Sequence of chain 1.V:
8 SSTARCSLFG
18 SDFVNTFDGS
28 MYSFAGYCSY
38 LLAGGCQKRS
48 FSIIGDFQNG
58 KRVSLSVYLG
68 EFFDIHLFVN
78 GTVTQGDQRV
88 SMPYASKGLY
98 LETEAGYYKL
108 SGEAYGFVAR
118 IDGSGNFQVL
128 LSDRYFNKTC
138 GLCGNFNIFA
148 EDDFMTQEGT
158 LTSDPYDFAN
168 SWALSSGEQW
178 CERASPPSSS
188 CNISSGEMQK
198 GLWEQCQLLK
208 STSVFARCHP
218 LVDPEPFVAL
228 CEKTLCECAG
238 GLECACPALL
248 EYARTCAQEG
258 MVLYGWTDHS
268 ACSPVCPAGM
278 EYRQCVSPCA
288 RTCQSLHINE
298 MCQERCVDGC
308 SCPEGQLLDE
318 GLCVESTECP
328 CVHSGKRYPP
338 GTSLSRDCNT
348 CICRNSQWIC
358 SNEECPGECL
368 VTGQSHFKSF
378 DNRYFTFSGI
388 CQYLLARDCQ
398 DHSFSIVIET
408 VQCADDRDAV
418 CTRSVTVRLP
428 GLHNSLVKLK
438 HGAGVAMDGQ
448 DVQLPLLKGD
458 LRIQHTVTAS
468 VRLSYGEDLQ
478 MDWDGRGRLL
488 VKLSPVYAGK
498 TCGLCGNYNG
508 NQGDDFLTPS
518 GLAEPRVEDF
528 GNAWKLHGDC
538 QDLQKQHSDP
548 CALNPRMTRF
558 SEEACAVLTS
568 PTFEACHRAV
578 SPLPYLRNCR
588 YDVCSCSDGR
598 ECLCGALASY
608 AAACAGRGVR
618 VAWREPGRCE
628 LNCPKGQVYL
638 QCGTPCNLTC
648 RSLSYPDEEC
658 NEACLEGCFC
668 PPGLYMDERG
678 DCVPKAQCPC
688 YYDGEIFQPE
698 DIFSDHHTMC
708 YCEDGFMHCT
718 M

Binding-site contacts:
Ligand atom C4 contacts residue ASN77 of chain 1.V at 4.2 Å.
Ligand atom C6 contacts residue THR79 of chain 1.V at 4.2 Å.
Ligand atom O6 contacts residue ASN77 of chain 1.V at 4.5 Å.
Ligand atom O7 contacts residue ASN77 of chain 1.V at 3.1 Å (h-bond).
Ligand atom C8 contacts residue ASN77 of chain 1.V at 4.3 Å.
Ligand atom C8 contacts residue VAL60 of chain 1.V at 4.2 Å (hydrophobic).
Ligand atom C1 contacts residue ASN77 of chain 1.V at 1.4 Å.
Ligand atom C5 contacts residue ASN77 of chain 1.V at 3.6 Å.
Ligand atom C3 contacts residue ASN77 of chain 1.V at 3.8 Å.
Ligand atom C5 contacts residue THR79 of chain 1.V at 4.4 Å.
Ligand atom C7 contacts residue ASN77 of chain 1.V at 3.1 Å.
Ligand atom O6 contacts residue THR79 of chain 1.V at 3.1 Å.
Ligand atom N2 contacts residue ASN77 of chain 1.V at 2.9 Å (h-bond).
Ligand atom C6 contacts residue ASN77 of chain 1.V at 4.3 Å.
Ligand atom O5 contacts residue ASN77 of chain 1.V at 2.4 Å (h-bond).
Ligand atom O5 contacts residue THR79 of chain 1.V at 3.6 Å.
Ligand atom C2 contacts residue ASN77 of chain 1.V at 2.4 Å.

This protein binds this small molecule.
Small molecule (SMILES): CC(=O)N[C@@H]1[C@@H](O)[C@H](O)[C@@H](CO)O[C@H]1O